This protein binds this small molecule.
Small molecule (SMILES): OC[C@H]1O[C@@H](O)[C@H](O)[C@@H](O)[C@@H]1O

Sequence of chain 1.A:
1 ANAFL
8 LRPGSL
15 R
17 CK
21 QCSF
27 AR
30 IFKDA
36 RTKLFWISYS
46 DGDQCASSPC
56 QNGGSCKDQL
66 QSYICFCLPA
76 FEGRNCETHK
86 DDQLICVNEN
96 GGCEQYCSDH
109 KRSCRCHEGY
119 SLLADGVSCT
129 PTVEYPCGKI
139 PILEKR

Binding-site contacts:
Ligand atom C2 contacts residue GLN49 of chain 1.A at 3.0 Å.
Ligand atom C3 contacts residue SER52 of chain 1.A at 3.6 Å.
Ligand atom O5 contacts residue PRO54 of chain 1.A at 4.0 Å.
Ligand atom O4 contacts residue TYR68 of chain 1.A at 4.4 Å.
Ligand atom C4 contacts residue PRO54 of chain 1.A at 4.3 Å (hydrophobic).
Ligand atom C5 contacts residue SER52 of chain 1.A at 3.4 Å.
Ligand atom C2 contacts residue PRO54 of chain 1.A at 4.4 Å (hydrophobic).
Ligand atom O6 contacts residue PRO54 of chain 1.A at 4.1 Å.
Ligand atom O6 contacts residue SER52 of chain 1.A at 4.2 Å.
Ligand atom C3 contacts residue GLN49 of chain 1.A at 4.2 Å.
Ligand atom O5 contacts residue SER52 of chain 1.A at 2.0 Å (h-bond).
Ligand atom C5 contacts residue PRO54 of chain 1.A at 4.5 Å (hydrophobic).
Ligand atom C6 contacts residue SER52 of chain 1.A at 4.4 Å.
Ligand atom C2 contacts residue SER52 of chain 1.A at 2.3 Å.
Ligand atom C1 contacts residue SER52 of chain 1.A at 1.4 Å.
Ligand atom O2 contacts residue SER52 of chain 1.A at 2.9 Å (h-bond).
Ligand atom O3 contacts residue TYR68 of chain 1.A at 3.3 Å.
Ligand atom O2 contacts residue GLN49 of chain 1.A at 2.4 Å (h-bond).
Ligand atom C3 contacts residue TYR68 of chain 1.A at 4.2 Å (hydrophobic).
Ligand atom C4 contacts residue TYR68 of chain 1.A at 4.2 Å (hydrophobic).
Ligand atom O3 contacts residue GLN49 of chain 1.A at 4.2 Å.
Ligand atom C4 contacts residue SER52 of chain 1.A at 3.9 Å.
Ligand atom C1 contacts residue GLN49 of chain 1.A at 4.0 Å.
Ligand atom C6 contacts residue PRO54 of chain 1.A at 4.4 Å (hydrophobic).